This small molecule binds to this protein.
Small molecule (SMILES): CC(=O)N[C@@H]1[C@@H](O)[C@H](O)[C@@H](CO)O[C@H]1O

Sequence of chain 1.B:
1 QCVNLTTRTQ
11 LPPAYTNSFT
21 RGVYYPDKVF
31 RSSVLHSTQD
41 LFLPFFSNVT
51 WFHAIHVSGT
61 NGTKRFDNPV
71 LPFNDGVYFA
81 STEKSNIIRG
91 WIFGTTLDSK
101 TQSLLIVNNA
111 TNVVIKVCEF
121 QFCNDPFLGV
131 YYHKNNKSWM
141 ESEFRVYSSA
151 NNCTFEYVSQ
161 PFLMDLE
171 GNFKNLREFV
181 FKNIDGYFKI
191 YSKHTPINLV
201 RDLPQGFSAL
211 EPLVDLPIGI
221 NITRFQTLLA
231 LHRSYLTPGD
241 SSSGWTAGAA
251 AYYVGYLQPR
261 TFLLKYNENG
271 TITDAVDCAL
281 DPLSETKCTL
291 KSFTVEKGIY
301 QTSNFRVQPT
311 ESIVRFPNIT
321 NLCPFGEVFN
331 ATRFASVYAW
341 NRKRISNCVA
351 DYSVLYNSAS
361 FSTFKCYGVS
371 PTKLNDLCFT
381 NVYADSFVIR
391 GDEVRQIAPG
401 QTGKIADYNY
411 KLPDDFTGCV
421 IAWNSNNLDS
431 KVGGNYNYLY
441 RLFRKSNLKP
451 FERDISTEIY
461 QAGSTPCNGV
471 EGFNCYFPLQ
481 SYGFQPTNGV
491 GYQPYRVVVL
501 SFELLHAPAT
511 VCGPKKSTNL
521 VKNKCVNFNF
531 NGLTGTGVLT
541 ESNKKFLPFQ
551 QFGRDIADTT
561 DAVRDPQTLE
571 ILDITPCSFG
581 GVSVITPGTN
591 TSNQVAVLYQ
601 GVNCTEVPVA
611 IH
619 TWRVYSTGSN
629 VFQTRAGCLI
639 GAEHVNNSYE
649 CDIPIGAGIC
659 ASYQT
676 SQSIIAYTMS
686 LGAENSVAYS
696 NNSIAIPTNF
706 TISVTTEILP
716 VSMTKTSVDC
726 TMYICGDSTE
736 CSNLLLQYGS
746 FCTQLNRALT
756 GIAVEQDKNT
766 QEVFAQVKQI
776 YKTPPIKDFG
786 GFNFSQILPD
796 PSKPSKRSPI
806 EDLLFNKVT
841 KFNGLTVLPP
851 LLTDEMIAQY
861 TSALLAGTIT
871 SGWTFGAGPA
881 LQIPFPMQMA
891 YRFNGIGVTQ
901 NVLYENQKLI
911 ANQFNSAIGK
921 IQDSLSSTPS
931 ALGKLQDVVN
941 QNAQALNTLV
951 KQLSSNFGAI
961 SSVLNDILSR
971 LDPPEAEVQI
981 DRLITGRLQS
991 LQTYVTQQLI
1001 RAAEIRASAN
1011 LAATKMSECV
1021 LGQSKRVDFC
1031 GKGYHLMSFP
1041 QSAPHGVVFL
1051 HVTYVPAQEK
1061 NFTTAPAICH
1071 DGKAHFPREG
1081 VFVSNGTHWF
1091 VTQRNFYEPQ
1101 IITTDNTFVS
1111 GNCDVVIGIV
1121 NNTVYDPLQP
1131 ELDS

Binding-site contacts:
Ligand atom C7 contacts residue ASN221 of chain 1.B at 3.3 Å.
Ligand atom N2 contacts residue ASN221 of chain 1.B at 2.9 Å (h-bond).
Ligand atom C5 contacts residue THR223 of chain 1.B at 4.2 Å.
Ligand atom C4 contacts residue ASN221 of chain 1.B at 4.2 Å.
Ligand atom O7 contacts residue ASN221 of chain 1.B at 3.3 Å (h-bond).
Ligand atom C1 contacts residue ASN221 of chain 1.B at 1.4 Å.
Ligand atom C2 contacts residue ASN221 of chain 1.B at 2.5 Å.
Ligand atom O5 contacts residue ASN221 of chain 1.B at 2.4 Å (h-bond).
Ligand atom C5 contacts residue ASN221 of chain 1.B at 3.7 Å.
Ligand atom C8 contacts residue ASN221 of chain 1.B at 4.1 Å.
Ligand atom C1 contacts residue THR223 of chain 1.B at 3.9 Å.
Ligand atom O5 contacts residue THR95 of chain 1.B at 4.2 Å.
Ligand atom C3 contacts residue ASN221 of chain 1.B at 3.8 Å.
Ligand atom C1 contacts residue THR95 of chain 1.B at 4.3 Å.
Ligand atom O5 contacts residue THR223 of chain 1.B at 4.1 Å.